Sequence of chain 1.A:
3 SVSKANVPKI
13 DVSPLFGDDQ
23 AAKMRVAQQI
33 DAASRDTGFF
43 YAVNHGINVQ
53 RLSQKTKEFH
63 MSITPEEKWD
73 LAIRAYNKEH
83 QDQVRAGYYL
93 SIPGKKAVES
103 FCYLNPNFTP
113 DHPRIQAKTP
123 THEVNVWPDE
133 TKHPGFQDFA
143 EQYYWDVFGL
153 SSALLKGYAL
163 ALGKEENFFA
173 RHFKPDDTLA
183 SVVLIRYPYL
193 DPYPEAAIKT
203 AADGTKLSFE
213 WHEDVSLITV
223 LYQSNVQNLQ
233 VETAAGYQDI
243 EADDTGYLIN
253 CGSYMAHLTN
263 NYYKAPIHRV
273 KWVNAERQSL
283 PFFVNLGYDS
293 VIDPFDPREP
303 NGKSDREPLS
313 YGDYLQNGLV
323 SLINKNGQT

The small molecule below binds the protein below.
Small molecule (SMILES): N[C@@H](CCCC(=O)O)C(=O)O

Binding-site contacts:
Ligand atom C6 contacts residue CYS1 of chain 1.I at 3.4 Å (hydrophobic).
Ligand atom OXT contacts residue LEU321 of chain 1.A at 3.8 Å.
Ligand atom O contacts residue SER183 of chain 1.A at 2.7 Å (h-bond).
Ligand atom C1' contacts residue LEU324 of chain 1.A at 3.8 Å (hydrophobic).
Ligand atom O contacts residue PHE285 of chain 1.A at 4.5 Å.
Ligand atom N contacts residue TYR91 of chain 1.A at 3.0 Å (h-bond).
Ligand atom C1 contacts residue LEU321 of chain 1.A at 4.3 Å (hydrophobic).
Ligand atom C6 contacts residue PHE285 of chain 1.A at 4.0 Å (hydrophobic).
Ligand atom C5 contacts residue LEU321 of chain 1.A at 3.9 Å (hydrophobic).
Ligand atom C1 contacts residue CYS1 of chain 1.I at 2.4 Å (hydrophobic).
Ligand atom C1 contacts residue PHE285 of chain 1.A at 4.2 Å (hydrophobic).
Ligand atom O contacts residue LEU321 of chain 1.A at 4.2 Å.
Ligand atom C contacts residue SER183 of chain 1.A at 3.6 Å.
Ligand atom CA contacts residue TYR91 of chain 1.A at 4.3 Å (hydrophobic).
Ligand atom O contacts residue ARG87 of chain 1.A at 2.8 Å (salt-bridge).
Ligand atom C contacts residue ARG87 of chain 1.A at 3.5 Å.
Ligand atom OXT contacts residue TYR91 of chain 1.A at 4.3 Å.
Ligand atom CA contacts residue CYS104 of chain 1.A at 4.0 Å (hydrophobic).
Ligand atom O1' contacts residue LEU324 of chain 1.A at 4.0 Å.
Ligand atom N contacts residue ARG87 of chain 1.A at 4.3 Å.
Ligand atom CA contacts residue VAL185 of chain 1.A at 4.1 Å (hydrophobic).
Ligand atom O contacts residue CYS104 of chain 1.A at 4.4 Å.
Ligand atom C1' contacts residue CYS1 of chain 1.I at 1.3 Å (hydrophobic).
Ligand atom O1' contacts residue CYS1 of chain 1.I at 2.2 Å (h-bond).
Ligand atom OXT contacts residue ARG87 of chain 1.A at 2.8 Å (salt-bridge).
Ligand atom C contacts residue CYS104 of chain 1.A at 3.9 Å (hydrophobic).
Ligand atom C contacts residue LEU321 of chain 1.A at 4.1 Å (hydrophobic).
Ligand atom N contacts residue CYS104 of chain 1.A at 3.9 Å.
Ligand atom O1' contacts residue THR331 of chain 1.A at 3.8 Å.
Ligand atom CA contacts residue SER183 of chain 1.A at 4.1 Å.
Ligand atom C1' contacts residue PHE285 of chain 1.A at 4.5 Å (hydrophobic).
Ligand atom OXT contacts residue CYS104 of chain 1.A at 4.0 Å.
Ligand atom C1 contacts residue LEU324 of chain 1.A at 4.0 Å (hydrophobic).
Ligand atom C5 contacts residue PHE285 of chain 1.A at 4.3 Å (hydrophobic).